The small molecule below binds the protein below.
Small molecule (SMILES): CC(=O)N[C@@H]1[C@@H](O)[C@H](O)[C@@H](CO)O[C@H]1O

Binding-site contacts:
Ligand atom C1 contacts residue ASN485 of chain 2.A at 1.4 Å.
Ligand atom O3 contacts residue ARG465 of chain 2.A at 3.5 Å.
Ligand atom O7 contacts residue GLU482 of chain 2.A at 4.4 Å.
Ligand atom C4 contacts residue ASN485 of chain 2.A at 4.2 Å.
Ligand atom N2 contacts residue ASN485 of chain 2.A at 3.0 Å (h-bond).
Ligand atom C2 contacts residue ASN485 of chain 2.A at 2.4 Å.
Ligand atom N2 contacts residue ARG465 of chain 2.A at 4.2 Å.
Ligand atom O7 contacts residue SER466 of chain 2.A at 4.3 Å.
Ligand atom O7 contacts residue ARG465 of chain 2.A at 3.6 Å.
Ligand atom C8 contacts residue LYS469 of chain 2.A at 3.6 Å.
Ligand atom C3 contacts residue ASN485 of chain 2.A at 3.8 Å.
Ligand atom O5 contacts residue ASN485 of chain 2.A at 2.4 Å (h-bond).
Ligand atom C8 contacts residue ARG465 of chain 2.A at 4.0 Å.
Ligand atom C5 contacts residue ASN485 of chain 2.A at 3.7 Å.
Ligand atom C7 contacts residue GLU482 of chain 2.A at 4.2 Å.
Ligand atom C7 contacts residue ASN485 of chain 2.A at 3.5 Å.
Ligand atom C7 contacts residue ARG465 of chain 2.A at 3.7 Å.
Ligand atom C8 contacts residue GLU482 of chain 2.A at 3.8 Å.
Ligand atom O7 contacts residue ASN485 of chain 2.A at 3.5 Å (h-bond).

Sequence of chain 2.A:
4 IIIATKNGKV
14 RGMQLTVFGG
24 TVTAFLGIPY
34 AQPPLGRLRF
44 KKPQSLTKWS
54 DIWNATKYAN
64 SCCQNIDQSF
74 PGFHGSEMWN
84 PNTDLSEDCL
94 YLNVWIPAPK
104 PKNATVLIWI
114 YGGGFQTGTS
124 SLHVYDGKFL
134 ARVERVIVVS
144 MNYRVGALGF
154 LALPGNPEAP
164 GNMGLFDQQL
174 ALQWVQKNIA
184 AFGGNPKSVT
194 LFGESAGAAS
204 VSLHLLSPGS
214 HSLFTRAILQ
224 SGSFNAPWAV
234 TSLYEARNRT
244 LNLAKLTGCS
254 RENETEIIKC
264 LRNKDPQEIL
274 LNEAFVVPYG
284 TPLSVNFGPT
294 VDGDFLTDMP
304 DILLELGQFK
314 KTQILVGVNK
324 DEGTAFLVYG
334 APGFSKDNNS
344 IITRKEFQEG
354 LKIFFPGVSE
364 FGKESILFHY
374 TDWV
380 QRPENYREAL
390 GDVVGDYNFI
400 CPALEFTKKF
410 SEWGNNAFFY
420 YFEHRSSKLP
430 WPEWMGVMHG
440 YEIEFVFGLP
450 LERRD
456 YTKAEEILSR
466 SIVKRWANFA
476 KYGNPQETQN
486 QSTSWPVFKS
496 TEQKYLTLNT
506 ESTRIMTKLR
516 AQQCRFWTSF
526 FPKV